Binding-site contacts:
Ligand atom C12 contacts residue TRP108 of chain 2.A at 3.3 Å (hydrophobic).
Ligand atom C23 contacts residue LYS49 of chain 2.A at 3.7 Å.
Ligand atom C05 contacts residue LEU25 of chain 2.A at 3.5 Å (hydrophobic).
Ligand atom O03 contacts residue SER27 of chain 2.A at 2.7 Å (h-bond).
Ligand atom C08 contacts residue TRP120 of chain 1.A at 3.6 Å (hydrophobic).
Ligand atom N13 contacts residue ALA121 of chain 2.A at 2.7 Å (h-bond).
Ligand atom N06 contacts residue LEU25 of chain 2.A at 3.8 Å.
Ligand atom C05 contacts residue ASP128 of chain 2.A at 3.6 Å.
Ligand atom C15 contacts residue LEU110 of chain 2.A at 3.6 Å (hydrophobic).
Ligand atom C14 contacts residue SER45 of chain 2.A at 3.4 Å.
Ligand atom N06 contacts residue SER45 of chain 2.A at 3.1 Å (h-bond).
Ligand atom C05 contacts residue ASN23 of chain 2.A at 3.7 Å.
Ligand atom C24 contacts residue ALA112 of chain 2.A at 3.7 Å (hydrophobic).
Ligand atom C10 contacts residue TRP108 of chain 2.A at 3.7 Å (hydrophobic).
Ligand atom O03 contacts residue ASP128 of chain 2.A at 3.7 Å.
Ligand atom S04 contacts residue TRP79 of chain 2.A at 3.5 Å.
Ligand atom O03 contacts residue ASN23 of chain 2.A at 2.9 Å (h-bond).
Ligand atom C14 contacts residue TRP79 of chain 2.A at 3.8 Å (hydrophobic).
Ligand atom C22 contacts residue TYR124 of chain 2.A at 3.6 Å (hydrophobic).
Ligand atom C14 contacts residue ALA47 of chain 2.A at 3.6 Å (hydrophobic).
Ligand atom O07 contacts residue GLY48 of chain 2.A at 3.7 Å.
Ligand atom N02 contacts residue LEU25 of chain 2.A at 3.7 Å.
Ligand atom S04 contacts residue THR90 of chain 2.A at 3.3 Å (h-bond).
Ligand atom C28 contacts residue ALA112 of chain 2.A at 3.6 Å (hydrophobic).
Ligand atom C17 contacts residue LYS49 of chain 2.A at 3.6 Å.
Ligand atom N02 contacts residue ASP128 of chain 2.A at 2.8 Å (salt-bridge).
Ligand atom C27 contacts residue ALA121 of chain 2.A at 3.2 Å (hydrophobic).
Ligand atom O07 contacts residue LYS49 of chain 2.A at 2.9 Å (salt-bridge).
Ligand atom C15 contacts residue TRP79 of chain 2.A at 3.5 Å (hydrophobic).
Ligand atom C17 contacts residue TRP79 of chain 2.A at 3.6 Å (hydrophobic).
Ligand atom N09 contacts residue SER88 of chain 2.A at 3.0 Å (h-bond).
Ligand atom C25 contacts residue ALA112 of chain 2.A at 3.4 Å (hydrophobic).
Ligand atom C05 contacts residue TYR43 of chain 2.A at 3.6 Å (hydrophobic).
Ligand atom O03 contacts residue TYR43 of chain 2.A at 2.7 Å (h-bond).
Ligand atom C01 contacts residue TRP120 of chain 1.A at 3.6 Å (hydrophobic).
Ligand atom C20 contacts residue ALA86 of chain 2.A at 3.6 Å (hydrophobic).
Ligand atom S04 contacts residue TRP92 of chain 2.A at 3.7 Å.
Ligand atom C05 contacts residue SER27 of chain 2.A at 3.7 Å.
Ligand atom C18 contacts residue SER88 of chain 2.A at 3.5 Å.
Ligand atom C26 contacts residue TYR124 of chain 2.A at 3.6 Å (hydrophobic).

The protein below binds the small molecule below.
Small molecule (SMILES): O=C(CCCC[C@@H]1SC[C@@H]2NC(=O)N[C@@H]21)NC1CCN(c2ccncc2)CC1

Sequence of chain 2.A:
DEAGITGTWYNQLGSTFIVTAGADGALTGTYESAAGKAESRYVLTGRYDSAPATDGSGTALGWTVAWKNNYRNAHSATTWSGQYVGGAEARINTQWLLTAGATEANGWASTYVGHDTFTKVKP

Sequence of chain 1.A:
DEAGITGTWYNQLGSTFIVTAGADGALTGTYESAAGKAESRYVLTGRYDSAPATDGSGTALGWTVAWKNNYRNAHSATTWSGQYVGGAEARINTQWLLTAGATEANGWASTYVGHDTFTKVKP